Sequence of chain 1.C:
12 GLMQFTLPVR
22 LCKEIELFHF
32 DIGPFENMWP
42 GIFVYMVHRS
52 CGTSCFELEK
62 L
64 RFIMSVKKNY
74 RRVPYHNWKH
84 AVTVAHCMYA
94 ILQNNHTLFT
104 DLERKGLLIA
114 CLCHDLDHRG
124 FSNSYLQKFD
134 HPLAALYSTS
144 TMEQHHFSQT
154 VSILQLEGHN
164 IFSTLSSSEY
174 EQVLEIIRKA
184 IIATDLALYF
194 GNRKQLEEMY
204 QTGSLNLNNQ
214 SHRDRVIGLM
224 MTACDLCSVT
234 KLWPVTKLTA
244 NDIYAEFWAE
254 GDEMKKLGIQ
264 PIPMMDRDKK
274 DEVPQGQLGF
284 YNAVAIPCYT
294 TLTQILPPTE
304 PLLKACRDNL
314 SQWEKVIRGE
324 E

The small molecule below binds the protein below.
Small molecule (SMILES): CC(C)Cn1ncc(Cl)c1C(=O)Nc1ccn2cc(-c3ccccc3)nc2n1

Binding-site contacts:
Ligand atom C2 contacts residue PHE283 of chain 1.C at 3.7 Å (hydrophobic).
Ligand atom C15 contacts residue ILE246 of chain 1.C at 3.6 Å (hydrophobic).
Ligand atom C1 contacts residue GLN280 of chain 1.C at 3.6 Å.
Ligand atom C23 contacts residue MET267 of chain 1.C at 3.7 Å (hydrophobic).
Ligand atom N6 contacts residue MET267 of chain 1.C at 3.2 Å (h-bond).
Ligand atom N3 contacts residue TYR247 of chain 1.C at 3.5 Å (h-bond).
Ligand atom N3 contacts residue GLN280 of chain 1.C at 3.1 Å (h-bond).
Ligand atom N5 contacts residue MET267 of chain 1.C at 3.6 Å.
Ligand atom C12 contacts residue MET267 of chain 1.C at 3.4 Å (hydrophobic).
Ligand atom C11 contacts residue PHE283 of chain 1.C at 3.7 Å (hydrophobic).
Ligand atom C16 contacts residue MET267 of chain 1.C at 3.3 Å (hydrophobic).
Ligand atom C24 contacts residue TYR78 of chain 1.C at 3.7 Å (hydrophobic).
Ligand atom C14 contacts residue MET267 of chain 1.C at 3.8 Å (hydrophobic).
Ligand atom C1 contacts residue MET267 of chain 1.C at 3.6 Å (hydrophobic).
Ligand atom C1 contacts residue TYR247 of chain 1.C at 3.2 Å (hydrophobic).
Ligand atom C22 contacts residue TYR247 of chain 1.C at 3.5 Å (hydrophobic).
Ligand atom CL20 contacts residue PHE283 of chain 1.C at 3.6 Å.
Ligand atom C28 contacts residue GLU275 of chain 1.C at 3.4 Å.
Ligand atom N8 contacts residue LEU229 of chain 1.C at 3.5 Å.
Ligand atom N5 contacts residue TYR247 of chain 1.C at 2.4 Å (h-bond).
Ligand atom C19 contacts residue GLY279 of chain 1.C at 3.5 Å.
Ligand atom C9 contacts residue TYR247 of chain 1.C at 3.5 Å (hydrophobic).
Ligand atom C15 contacts residue SER231 of chain 1.C at 3.5 Å.
Ligand atom C23 contacts residue GLY279 of chain 1.C at 3.7 Å.
Ligand atom C26 contacts residue GLU275 of chain 1.C at 3.5 Å.
Ligand atom C9 contacts residue GLY279 of chain 1.C at 3.7 Å.
Ligand atom C22 contacts residue MET267 of chain 1.C at 3.7 Å (hydrophobic).
Ligand atom C14 contacts residue PHE283 of chain 1.C at 3.1 Å (hydrophobic).
Ligand atom C19 contacts residue MET267 of chain 1.C at 3.4 Å (hydrophobic).
Ligand atom C27 contacts residue PRO266 of chain 1.C at 3.7 Å (hydrophobic).
Ligand atom N3 contacts residue PHE250 of chain 1.C at 3.7 Å.
Ligand atom C16 contacts residue PHE283 of chain 1.C at 3.8 Å (hydrophobic).
Ligand atom N5 contacts residue GLN280 of chain 1.C at 3.8 Å.
Ligand atom C26 contacts residue VAL276 of chain 1.C at 3.6 Å (hydrophobic).
Ligand atom C22 contacts residue VAL276 of chain 1.C at 3.8 Å (hydrophobic).
Ligand atom N4 contacts residue LEU229 of chain 1.C at 3.8 Å.
Ligand atom C9 contacts residue MET267 of chain 1.C at 3.3 Å (hydrophobic).
Ligand atom C10 contacts residue PHE283 of chain 1.C at 3.8 Å (hydrophobic).
Ligand atom C7 contacts residue PHE283 of chain 1.C at 3.6 Å (hydrophobic).
Ligand atom O18 contacts residue PHE283 of chain 1.C at 3.5 Å.